Sequence of chain 3.B:
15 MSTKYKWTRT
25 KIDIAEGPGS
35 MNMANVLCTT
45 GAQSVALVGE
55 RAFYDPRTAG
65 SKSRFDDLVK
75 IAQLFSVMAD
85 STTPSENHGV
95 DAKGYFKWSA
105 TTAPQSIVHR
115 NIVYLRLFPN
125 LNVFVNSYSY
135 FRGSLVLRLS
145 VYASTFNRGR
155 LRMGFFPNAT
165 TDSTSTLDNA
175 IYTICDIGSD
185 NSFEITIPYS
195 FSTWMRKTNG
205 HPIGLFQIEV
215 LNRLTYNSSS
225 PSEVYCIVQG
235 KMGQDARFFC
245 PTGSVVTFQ

Sequence of chain 3.A:
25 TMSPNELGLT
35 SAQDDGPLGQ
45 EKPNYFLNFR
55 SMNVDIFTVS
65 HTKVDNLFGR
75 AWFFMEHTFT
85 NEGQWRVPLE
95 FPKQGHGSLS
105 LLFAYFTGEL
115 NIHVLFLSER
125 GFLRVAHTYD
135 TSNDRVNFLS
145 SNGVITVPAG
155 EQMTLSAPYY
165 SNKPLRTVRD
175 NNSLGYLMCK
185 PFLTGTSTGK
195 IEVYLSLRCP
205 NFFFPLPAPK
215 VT

Sequence of chain 5.B:
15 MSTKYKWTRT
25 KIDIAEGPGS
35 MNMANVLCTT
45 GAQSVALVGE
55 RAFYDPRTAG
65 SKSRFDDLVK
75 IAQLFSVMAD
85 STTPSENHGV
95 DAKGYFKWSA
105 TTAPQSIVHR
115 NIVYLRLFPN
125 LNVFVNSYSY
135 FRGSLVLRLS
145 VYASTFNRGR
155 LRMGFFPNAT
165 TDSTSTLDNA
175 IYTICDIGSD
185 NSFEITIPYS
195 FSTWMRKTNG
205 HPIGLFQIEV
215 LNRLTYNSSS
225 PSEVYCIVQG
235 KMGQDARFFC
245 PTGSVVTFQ

Binding-site contacts:
Ligand atom O2 contacts residue TYR58 of chain 3.B at 3.6 Å.
Ligand atom C4 contacts residue TRP21 of chain 1.B at 3.7 Å (hydrophobic).
Ligand atom N3 contacts residue TRP21 of chain 1.B at 3.2 Å.
Ligand atom C2' contacts residue ARG55 of chain 3.B at 3.4 Å.
Ligand atom N1 contacts residue ARG68 of chain 3.B at 3.9 Å.
Ligand atom O2' contacts residue ARG55 of chain 3.B at 3.1 Å (salt-bridge).
Ligand atom C2 contacts residue TYR58 of chain 3.B at 3.8 Å (hydrophobic).
Ligand atom OP2 contacts residue ARG202 of chain 3.A at 3.6 Å.
Ligand atom O2' contacts residue TYR19 of chain 5.B at 3.7 Å.
Ligand atom OP1 contacts residue MET15 of chain 1.B at 3.1 Å.
Ligand atom O4' contacts residue ARG202 of chain 3.A at 3.9 Å.
Ligand atom C2' contacts residue THR17 of chain 1.B at 3.7 Å.
Ligand atom O3' contacts residue CYS203 of chain 3.A at 4.0 Å.
Ligand atom N1 contacts residue TRP21 of chain 1.B at 3.8 Å.
Ligand atom C1' contacts residue TRP21 of chain 1.B at 3.9 Å (hydrophobic).
Ligand atom O4 contacts residue TRP21 of chain 1.B at 3.4 Å.
Ligand atom O2' contacts residue LEU41 of chain 3.B at 3.8 Å.
Ligand atom O2' contacts residue ARG55 of chain 3.B at 3.8 Å.
Ligand atom O3' contacts residue TYR19 of chain 5.B at 3.0 Å (h-bond).
Ligand atom C2 contacts residue ARG55 of chain 3.B at 3.1 Å.
Ligand atom N6 contacts residue TYR58 of chain 3.B at 3.5 Å (h-bond).
Ligand atom OP1 contacts residue THR17 of chain 1.B at 3.7 Å.
Ligand atom O2' contacts residue CYS203 of chain 3.A at 3.3 Å (h-bond).
Ligand atom N1 contacts residue ALA56 of chain 3.B at 3.2 Å (h-bond).
Ligand atom C2 contacts residue ALA56 of chain 3.B at 3.8 Å (hydrophobic).
Ligand atom C4' contacts residue TYR19 of chain 5.B at 3.8 Å (hydrophobic).
Ligand atom OP2 contacts residue THR17 of chain 1.B at 3.5 Å.
Ligand atom OP2 contacts residue ARG55 of chain 3.B at 2.9 Å (salt-bridge).
Ligand atom O4' contacts residue ARG68 of chain 3.B at 3.0 Å (salt-bridge).
Ligand atom P contacts residue THR17 of chain 1.B at 3.9 Å.
Ligand atom O2 contacts residue TRP21 of chain 1.B at 2.9 Å.
Ligand atom OP1 contacts residue TYR19 of chain 5.B at 3.6 Å (h-bond).
Ligand atom C2 contacts residue TRP21 of chain 1.B at 3.2 Å (hydrophobic).
Ligand atom O2' contacts residue THR17 of chain 1.B at 2.8 Å.
Ligand atom N1 contacts residue TYR58 of chain 3.B at 3.5 Å.
Ligand atom C6 contacts residue TYR58 of chain 3.B at 3.8 Å (hydrophobic).
Ligand atom N3 contacts residue ARG55 of chain 3.B at 3.2 Å (salt-bridge).
Ligand atom C1' contacts residue ARG68 of chain 3.B at 3.8 Å.
Ligand atom C5' contacts residue ARG202 of chain 3.A at 3.9 Å.
Ligand atom O2' contacts residue THR44 of chain 3.B at 3.9 Å.

A small-molecule ligand and the protein it binds are described below.
Small molecule (SMILES): Nc1ncnc2c1ncn2[C@@H]1O[C@H](CO)[C@@H](O[P](=O)(O)OC[C@H]2O[C@@H](n3ccc(=O)[nH]c3=O)[C@H](O)[C@@H]2O[P](=O)(O)OC[C@H]2O[C@@H](n3ccc(=O)[nH]c3=O)[C@H](O)[C@@H]2O[P](=O)(O)OC[C@H]2O[C@@H](n3ccc(=O)[nH]c3=O)[C@H](O)[C@@H]2O[P](=O)(O)OC[C@H]2O[C@@H](n3ccc(=O)[nH]c3=O)[C@H](O)[C@@H]2O[P](=O)(O)OC[C@H]2O[C@@H](n3ccc(=O)[nH]c3=O)[C@H](O)[C@@H]2O)[C@H]1O

Sequence of chain 1.B:
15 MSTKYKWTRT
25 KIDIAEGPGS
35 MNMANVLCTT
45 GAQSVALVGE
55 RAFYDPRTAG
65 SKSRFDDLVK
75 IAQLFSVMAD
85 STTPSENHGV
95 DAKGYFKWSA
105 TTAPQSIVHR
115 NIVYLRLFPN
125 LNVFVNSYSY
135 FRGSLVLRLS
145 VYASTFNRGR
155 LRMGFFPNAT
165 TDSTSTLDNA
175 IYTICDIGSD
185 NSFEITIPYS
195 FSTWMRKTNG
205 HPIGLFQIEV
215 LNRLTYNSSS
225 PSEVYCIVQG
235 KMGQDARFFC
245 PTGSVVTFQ